This small molecule binds to this protein.
Small molecule (SMILES): CC(=O)N[C@H]1[C@H](O[C@H]2[C@H](O)[C@@H](NC(C)=O)CO[C@@H]2CO)O[C@H](CO)[C@@H](O[C@@H]2O[C@H](CO)[C@@H](O)[C@H](O[C@H]3O[C@H](CO)[C@@H](O)[C@H](O)[C@@H]3O)[C@@H]2O)[C@@H]1O

Sequence of chain 5.E:
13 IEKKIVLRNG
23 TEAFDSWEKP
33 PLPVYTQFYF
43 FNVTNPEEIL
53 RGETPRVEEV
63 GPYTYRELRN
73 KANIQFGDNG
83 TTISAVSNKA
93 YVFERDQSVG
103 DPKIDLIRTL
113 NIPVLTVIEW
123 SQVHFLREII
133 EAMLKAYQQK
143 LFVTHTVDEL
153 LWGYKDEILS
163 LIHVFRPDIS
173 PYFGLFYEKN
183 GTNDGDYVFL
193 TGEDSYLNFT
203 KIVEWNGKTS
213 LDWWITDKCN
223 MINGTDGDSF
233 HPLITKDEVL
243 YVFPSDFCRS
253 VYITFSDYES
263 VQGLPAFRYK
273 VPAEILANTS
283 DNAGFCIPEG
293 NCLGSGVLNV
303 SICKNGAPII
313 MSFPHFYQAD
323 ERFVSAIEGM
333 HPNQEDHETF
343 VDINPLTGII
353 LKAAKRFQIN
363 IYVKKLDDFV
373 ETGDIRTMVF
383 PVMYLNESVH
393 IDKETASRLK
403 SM

Sequence of chain 10.E:
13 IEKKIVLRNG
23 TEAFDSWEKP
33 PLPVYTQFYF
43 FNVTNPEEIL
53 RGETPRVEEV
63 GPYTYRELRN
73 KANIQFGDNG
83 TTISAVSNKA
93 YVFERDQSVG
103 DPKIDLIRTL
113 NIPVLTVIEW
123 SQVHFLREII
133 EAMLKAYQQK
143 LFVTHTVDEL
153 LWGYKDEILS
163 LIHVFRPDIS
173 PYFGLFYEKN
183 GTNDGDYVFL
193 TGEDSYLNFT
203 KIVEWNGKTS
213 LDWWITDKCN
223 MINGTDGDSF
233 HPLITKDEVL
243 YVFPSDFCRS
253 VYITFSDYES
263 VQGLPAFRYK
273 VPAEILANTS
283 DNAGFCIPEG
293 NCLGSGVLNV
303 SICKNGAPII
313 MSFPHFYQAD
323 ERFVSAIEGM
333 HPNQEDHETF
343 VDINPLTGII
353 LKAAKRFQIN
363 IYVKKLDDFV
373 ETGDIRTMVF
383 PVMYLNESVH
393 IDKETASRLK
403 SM

Binding-site contacts:
Ligand atom C3 contacts residue LEU108 of chain 10.E at 3.5 Å (hydrophobic).
Ligand atom C2 contacts residue ASN44 of chain 10.E at 2.5 Å.
Ligand atom C8 contacts residue VAL62 of chain 10.E at 3.8 Å (hydrophobic).
Ligand atom N2 contacts residue ASN44 of chain 10.E at 2.9 Å (h-bond).
Ligand atom C1 contacts residue LEU108 of chain 10.E at 3.9 Å (hydrophobic).
Ligand atom N2 contacts residue LEU108 of chain 10.E at 2.7 Å (h-bond).
Ligand atom O5 contacts residue ASN44 of chain 10.E at 2.4 Å (h-bond).
Ligand atom C7 contacts residue LEU108 of chain 10.E at 3.6 Å (hydrophobic).
Ligand atom O7 contacts residue LEU108 of chain 10.E at 3.7 Å.
Ligand atom O3 contacts residue LEU108 of chain 10.E at 4.0 Å.
Ligand atom C5 contacts residue ARG110 of chain 10.E at 4.4 Å.
Ligand atom O6 contacts residue ARG110 of chain 10.E at 2.9 Å (salt-bridge).
Ligand atom C6 contacts residue GLU55 of chain 5.E at 3.5 Å.
Ligand atom O6 contacts residue GLU55 of chain 5.E at 3.7 Å.
Ligand atom O7 contacts residue THR146 of chain 10.E at 3.3 Å.
Ligand atom C8 contacts residue ASN44 of chain 10.E at 4.5 Å.
Ligand atom N2 contacts residue ILE109 of chain 10.E at 4.5 Å.
Ligand atom C5 contacts residue ASN44 of chain 10.E at 3.7 Å.
Ligand atom C8 contacts residue THR146 of chain 10.E at 4.1 Å.
Ligand atom C8 contacts residue LEU108 of chain 10.E at 3.7 Å (hydrophobic).
Ligand atom C6 contacts residue ARG110 of chain 10.E at 3.5 Å.
Ligand atom C3 contacts residue ASN44 of chain 10.E at 3.8 Å.
Ligand atom C2 contacts residue LEU108 of chain 10.E at 3.5 Å (hydrophobic).
Ligand atom O6 contacts residue VAL45 of chain 10.E at 3.9 Å.
Ligand atom C1 contacts residue ASN44 of chain 10.E at 1.4 Å.
Ligand atom O7 contacts residue ASN44 of chain 10.E at 3.7 Å.
Ligand atom C7 contacts residue ASN44 of chain 10.E at 3.4 Å.
Ligand atom C4 contacts residue ASN44 of chain 10.E at 4.3 Å.
Ligand atom C7 contacts residue THR146 of chain 10.E at 4.2 Å.
Ligand atom C8 contacts residue ILE109 of chain 10.E at 3.8 Å (hydrophobic).